Sequence of chain 28.A:
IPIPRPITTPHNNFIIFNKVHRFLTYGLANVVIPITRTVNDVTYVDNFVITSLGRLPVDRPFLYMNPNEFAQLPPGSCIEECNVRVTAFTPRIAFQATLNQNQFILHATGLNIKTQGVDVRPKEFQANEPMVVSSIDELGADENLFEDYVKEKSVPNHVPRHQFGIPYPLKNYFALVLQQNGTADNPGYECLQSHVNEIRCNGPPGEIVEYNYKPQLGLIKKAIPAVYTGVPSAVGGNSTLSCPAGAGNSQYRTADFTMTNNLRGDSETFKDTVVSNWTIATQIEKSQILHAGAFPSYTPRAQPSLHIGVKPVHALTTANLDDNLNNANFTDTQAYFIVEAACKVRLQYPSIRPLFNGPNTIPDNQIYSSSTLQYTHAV

The protein below binds the small molecule below.
Small molecule (SMILES): Cc1cn([C@H]2C[C@H](O[P](=O)(O)OC[C@H]3O[C@@H](n4cc(C)c(=O)[nH]c4=O)C[C@@H]3O)[C@@H](CO[P](=O)(O)O[C@H]3C[C@H](n4ccc(=O)[nH]c4=O)O[C@@H]3COP(=O)=O)O2)c(=O)[nH]c1=O

Binding-site contacts:
Ligand atom C4 contacts residue GLY98 of chain 28.A at 3.2 Å.
Ligand atom O4 contacts residue PRO334 of chain 28.A at 3.7 Å.
Ligand atom C2' contacts residue LEU328 of chain 28.A at 3.7 Å (hydrophobic).
Ligand atom OP2 contacts residue GLN252 of chain 28.A at 4.1 Å.
Ligand atom C3' contacts residue PHE333 of chain 28.A at 3.8 Å (hydrophobic).
Ligand atom C2 contacts residue LEU328 of chain 28.A at 3.0 Å (hydrophobic).
Ligand atom C2 contacts residue PRO334 of chain 28.A at 3.7 Å (hydrophobic).
Ligand atom C2' contacts residue PHE333 of chain 28.A at 2.9 Å (hydrophobic).
Ligand atom C5' contacts residue PHE333 of chain 28.A at 3.2 Å (hydrophobic).
Ligand atom N1 contacts residue LEU328 of chain 28.A at 3.8 Å.
Ligand atom N3 contacts residue PRO334 of chain 28.A at 3.5 Å.
Ligand atom O2 contacts residue LEU328 of chain 28.A at 2.2 Å.
Ligand atom OP2 contacts residue ARG391 of chain 28.A at 3.9 Å.
Ligand atom P contacts residue PHE333 of chain 28.A at 3.8 Å.
Ligand atom O4 contacts residue ALA259 of chain 28.A at 3.2 Å.
Ligand atom O4' contacts residue GLN252 of chain 28.A at 3.9 Å.
Ligand atom OP2 contacts residue PHE333 of chain 28.A at 3.3 Å.
Ligand atom C1' contacts residue LEU328 of chain 28.A at 3.9 Å (hydrophobic).
Ligand atom OP2 contacts residue GLU102 of chain 28.A at 3.5 Å (salt-bridge).
Ligand atom C5 contacts residue GLY98 of chain 28.A at 2.9 Å.
Ligand atom C7 contacts residue TYR336 of chain 28.A at 3.6 Å (hydrophobic).
Ligand atom N3 contacts residue LEU328 of chain 28.A at 3.9 Å.
Ligand atom O4' contacts residue PRO334 of chain 28.A at 4.0 Å.
Ligand atom O2 contacts residue PRO334 of chain 28.A at 3.8 Å.
Ligand atom OP1 contacts residue GLN252 of chain 28.A at 3.7 Å.
Ligand atom C4 contacts residue PRO334 of chain 28.A at 3.6 Å (hydrophobic).
Ligand atom C4' contacts residue LEU328 of chain 28.A at 4.1 Å (hydrophobic).
Ligand atom O5' contacts residue GLN252 of chain 28.A at 3.1 Å (h-bond).
Ligand atom N1 contacts residue PHE333 of chain 28.A at 3.8 Å.
Ligand atom C6 contacts residue PHE333 of chain 28.A at 3.7 Å (hydrophobic).
Ligand atom C6 contacts residue GLY98 of chain 28.A at 4.1 Å.
Ligand atom O5' contacts residue PHE333 of chain 28.A at 3.8 Å.
Ligand atom OP1 contacts residue ARG391 of chain 28.A at 3.8 Å.
Ligand atom O4 contacts residue GLY98 of chain 28.A at 2.8 Å (h-bond).
Ligand atom C5' contacts residue GLN252 of chain 28.A at 3.4 Å.
Ligand atom O5' contacts residue LEU328 of chain 28.A at 3.6 Å.
Ligand atom C4' contacts residue GLN252 of chain 28.A at 3.5 Å.
Ligand atom O4' contacts residue LEU328 of chain 28.A at 3.0 Å.
Ligand atom O3' contacts residue PHE333 of chain 28.A at 3.5 Å.
Ligand atom C1' contacts residue PHE333 of chain 28.A at 3.1 Å (hydrophobic).